Binding-site contacts:
Ligand atom N18 contacts residue TYR194 of chain 1.B at 3.5 Å (h-bond).
Ligand atom C9 contacts residue PHE117 of chain 1.B at 3.7 Å (hydrophobic).
Ligand atom C9 contacts residue NAP1 of chain 1.G at 3.5 Å.
Ligand atom C12 contacts residue PHE117 of chain 1.B at 3.5 Å (hydrophobic).
Ligand atom C3 contacts residue PHE117 of chain 1.B at 3.7 Å (hydrophobic).
Ligand atom C1 contacts residue PHE117 of chain 1.B at 3.8 Å (hydrophobic).
Ligand atom N11 contacts residue NAP1 of chain 1.G at 3.4 Å.
Ligand atom N19 contacts residue NAP1 of chain 1.G at 3.0 Å (h-bond).
Ligand atom C17 contacts residue NAP1 of chain 1.G at 3.4 Å.
Ligand atom C13 contacts residue PHE117 of chain 1.B at 3.8 Å (hydrophobic).
Ligand atom C14 contacts residue PHE117 of chain 1.B at 3.8 Å (hydrophobic).
Ligand atom O15 contacts residue NAP1 of chain 1.G at 3.5 Å (h-bond).
Ligand atom C17 contacts residue PHE117 of chain 1.B at 3.5 Å (hydrophobic).
Ligand atom C3 contacts residue MET233 of chain 1.B at 3.6 Å (hydrophobic).
Ligand atom C14 contacts residue NAP1 of chain 1.G at 3.5 Å.
Ligand atom N11 contacts residue PHE117 of chain 1.B at 3.5 Å.
Ligand atom C13 contacts residue NAP1 of chain 1.G at 3.6 Å.
Ligand atom C10 contacts residue NAP1 of chain 1.G at 3.3 Å.
Ligand atom O15 contacts residue ARG34 of chain 1.B at 3.3 Å (salt-bridge).
Ligand atom C2 contacts residue PHE117 of chain 1.B at 3.7 Å (hydrophobic).
Ligand atom N11 contacts residue TYR194 of chain 1.B at 3.0 Å (h-bond).
Ligand atom C5 contacts residue TRP241 of chain 1.B at 3.8 Å (hydrophobic).
Ligand atom C10 contacts residue PHE117 of chain 1.B at 3.7 Å (hydrophobic).
Ligand atom O31 contacts residue PRO119 of chain 1.B at 3.5 Å.
Ligand atom C5 contacts residue CYS188 of chain 1.B at 3.7 Å (hydrophobic).
Ligand atom N19 contacts residue PHE117 of chain 1.B at 3.5 Å.
Ligand atom C12 contacts residue NAP1 of chain 1.G at 3.7 Å.
Ligand atom O15 contacts residue PRO230 of chain 1.B at 3.9 Å.
Ligand atom N16 contacts residue NAP1 of chain 1.G at 2.9 Å (h-bond).
Ligand atom N16 contacts residue PHE117 of chain 1.B at 3.8 Å.
Ligand atom C2 contacts residue MET233 of chain 1.B at 3.9 Å (hydrophobic).
Ligand atom O27 contacts residue MET233 of chain 1.B at 3.8 Å.
Ligand atom N18 contacts residue PHE117 of chain 1.B at 3.5 Å.
Ligand atom N18 contacts residue NAP1 of chain 1.G at 2.8 Å (h-bond).
Ligand atom C8 contacts residue NAP1 of chain 1.G at 3.4 Å.
Ligand atom N22 contacts residue PHE191 of chain 1.B at 3.7 Å.
Ligand atom C2 contacts residue PRO230 of chain 1.B at 3.7 Å (hydrophobic).
Ligand atom C12 contacts residue TYR194 of chain 1.B at 3.7 Å (hydrophobic).
Ligand atom N19 contacts residue SER115 of chain 1.B at 2.9 Å (h-bond).
Ligand atom C29 contacts residue PHE191 of chain 1.B at 3.9 Å (hydrophobic).

Sequence of chain 1.B:
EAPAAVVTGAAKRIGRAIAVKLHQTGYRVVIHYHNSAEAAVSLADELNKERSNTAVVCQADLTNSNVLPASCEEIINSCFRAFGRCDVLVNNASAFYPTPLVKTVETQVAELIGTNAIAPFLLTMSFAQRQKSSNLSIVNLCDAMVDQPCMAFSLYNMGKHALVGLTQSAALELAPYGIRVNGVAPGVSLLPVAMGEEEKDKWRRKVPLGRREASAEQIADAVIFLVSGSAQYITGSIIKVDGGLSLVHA

This small molecule binds to this protein.
Small molecule (SMILES): Nc1nc(=O)c2c(CCc3ccc(C(=O)N[C@@H](CCC(=O)O)C(=O)O)cc3)c[nH]c2[nH]1